Binding-site contacts:
Ligand atom O3 contacts residue CYS445 of chain 1.A at 3.6 Å.
Ligand atom O2 contacts residue UNK30 of chain 1.G at 3.2 Å.
Ligand atom C4 contacts residue UNK25 of chain 1.G at 3.6 Å.
Ligand atom C2 contacts residue SER447 of chain 1.A at 3.8 Å.
Ligand atom O4 contacts residue UNK25 of chain 1.G at 3.2 Å (h-bond).
Ligand atom C6 contacts residue UNK94 of chain 1.G at 3.5 Å.
Ligand atom C6 contacts residue ILE439 of chain 1.A at 3.8 Å (hydrophobic).
Ligand atom O7 contacts residue VAL446 of chain 1.A at 3.1 Å (h-bond).
Ligand atom N2 contacts residue SER447 of chain 1.A at 3.0 Å (h-bond).
Ligand atom O3 contacts residue UNK27 of chain 1.G at 4.0 Å.
Ligand atom O4 contacts residue VAL446 of chain 1.A at 3.7 Å.
Ligand atom C1 contacts residue ASN264 of chain 1.A at 1.5 Å.
Ligand atom C8 contacts residue ASN378 of chain 1.A at 3.6 Å.
Ligand atom N2 contacts residue ASN264 of chain 1.A at 3.1 Å (h-bond).
Ligand atom C7 contacts residue SER447 of chain 1.A at 3.8 Å.
Ligand atom C3 contacts residue ASN264 of chain 1.A at 3.9 Å.
Ligand atom C8 contacts residue VAL446 of chain 1.A at 3.9 Å (hydrophobic).
Ligand atom O7 contacts residue CYS445 of chain 1.A at 4.0 Å.
Ligand atom C2 contacts residue ASN264 of chain 1.A at 2.6 Å.
Ligand atom C5 contacts residue ASN264 of chain 1.A at 3.8 Å.
Ligand atom O5 contacts residue ASN264 of chain 1.A at 2.4 Å (h-bond).
Ligand atom C7 contacts residue VAL446 of chain 1.A at 4.0 Å (hydrophobic).
Ligand atom C8 contacts residue SER447 of chain 1.A at 3.8 Å.
Ligand atom O2 contacts residue UNK26 of chain 1.G at 3.2 Å.
Ligand atom O3 contacts residue CYS379 of chain 1.A at 3.4 Å (h-bond).
Ligand atom C1 contacts residue SER447 of chain 1.A at 3.9 Å.
Ligand atom O5 contacts residue NAG1 of chain 1.Z at 3.5 Å.
Ligand atom O3 contacts residue GLN440 of chain 1.A at 3.6 Å (h-bond).
Ligand atom O2 contacts residue UNK27 of chain 1.G at 2.8 Å (h-bond).
Ligand atom O6 contacts residue UNK94 of chain 1.G at 3.0 Å (h-bond).
Ligand atom O6 contacts residue ARG444 of chain 1.A at 3.7 Å.
Ligand atom O3 contacts residue UNK25 of chain 1.G at 3.2 Å (h-bond).
Ligand atom C6 contacts residue GLU213 of chain 1.A at 3.6 Å.
Ligand atom O6 contacts residue NAG1 of chain 1.Z at 3.5 Å.
Ligand atom C8 contacts residue LEU263 of chain 1.A at 3.8 Å (hydrophobic).
Ligand atom O6 contacts residue GLY380 of chain 1.A at 3.7 Å.
Ligand atom C5 contacts residue VAL446 of chain 1.A at 3.6 Å (hydrophobic).
Ligand atom O6 contacts residue CYS379 of chain 1.A at 4.0 Å.
Ligand atom O6 contacts residue UNK93 of chain 1.G at 3.6 Å.
Ligand atom C3 contacts residue SER447 of chain 1.A at 3.8 Å.

Sequence of chain 1.G:
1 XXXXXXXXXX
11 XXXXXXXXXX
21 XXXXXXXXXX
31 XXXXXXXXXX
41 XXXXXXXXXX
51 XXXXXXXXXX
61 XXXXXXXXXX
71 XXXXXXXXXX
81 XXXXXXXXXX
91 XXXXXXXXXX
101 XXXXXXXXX

The protein below binds the small molecule below.
Small molecule (SMILES): CC(=O)N[C@H]1[C@H](O[C@H]2[C@H](O)[C@@H](NC(C)=O)CO[C@@H]2CO)O[C@H](CO)[C@@H](O[C@@H]2O[C@H](CO[C@H]3O[C@H](CO[C@H]4O[C@H](CO)[C@@H](O)[C@H](O)[C@@H]4O)[C@@H](O)[C@H](O[C@H]4O[C@H](CO)[C@@H](O)[C@H](O)[C@@H]4O)[C@@H]3O)[C@@H](O)[C@H](O[C@H]3O[C@H](CO)[C@@H](O)[C@H](O)[C@@H]3O[C@H]3O[C@H](CO)[C@@H](O)[C@H](O)[C@@H]3O[C@H]3O[C@H](CO)[C@@H](O)[C@H](O)[C@@H]3O)[C@@H]2O)[C@@H]1O

Sequence of chain 1.A:
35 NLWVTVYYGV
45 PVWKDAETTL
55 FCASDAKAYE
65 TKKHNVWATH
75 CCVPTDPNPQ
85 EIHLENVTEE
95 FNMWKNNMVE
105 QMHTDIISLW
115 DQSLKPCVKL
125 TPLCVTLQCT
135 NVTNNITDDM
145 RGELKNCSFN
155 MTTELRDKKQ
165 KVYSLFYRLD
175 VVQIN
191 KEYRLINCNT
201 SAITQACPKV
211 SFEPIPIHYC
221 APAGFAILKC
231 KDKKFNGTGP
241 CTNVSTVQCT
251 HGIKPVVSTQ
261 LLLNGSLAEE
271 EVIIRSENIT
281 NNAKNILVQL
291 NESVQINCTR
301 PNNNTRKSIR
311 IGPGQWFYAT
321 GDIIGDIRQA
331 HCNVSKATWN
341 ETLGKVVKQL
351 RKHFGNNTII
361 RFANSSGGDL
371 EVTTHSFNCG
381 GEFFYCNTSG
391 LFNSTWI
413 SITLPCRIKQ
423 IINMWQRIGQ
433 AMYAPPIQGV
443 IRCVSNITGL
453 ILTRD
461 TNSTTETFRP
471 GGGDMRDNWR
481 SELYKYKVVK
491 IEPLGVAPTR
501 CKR